Sequence of chain 1.B:
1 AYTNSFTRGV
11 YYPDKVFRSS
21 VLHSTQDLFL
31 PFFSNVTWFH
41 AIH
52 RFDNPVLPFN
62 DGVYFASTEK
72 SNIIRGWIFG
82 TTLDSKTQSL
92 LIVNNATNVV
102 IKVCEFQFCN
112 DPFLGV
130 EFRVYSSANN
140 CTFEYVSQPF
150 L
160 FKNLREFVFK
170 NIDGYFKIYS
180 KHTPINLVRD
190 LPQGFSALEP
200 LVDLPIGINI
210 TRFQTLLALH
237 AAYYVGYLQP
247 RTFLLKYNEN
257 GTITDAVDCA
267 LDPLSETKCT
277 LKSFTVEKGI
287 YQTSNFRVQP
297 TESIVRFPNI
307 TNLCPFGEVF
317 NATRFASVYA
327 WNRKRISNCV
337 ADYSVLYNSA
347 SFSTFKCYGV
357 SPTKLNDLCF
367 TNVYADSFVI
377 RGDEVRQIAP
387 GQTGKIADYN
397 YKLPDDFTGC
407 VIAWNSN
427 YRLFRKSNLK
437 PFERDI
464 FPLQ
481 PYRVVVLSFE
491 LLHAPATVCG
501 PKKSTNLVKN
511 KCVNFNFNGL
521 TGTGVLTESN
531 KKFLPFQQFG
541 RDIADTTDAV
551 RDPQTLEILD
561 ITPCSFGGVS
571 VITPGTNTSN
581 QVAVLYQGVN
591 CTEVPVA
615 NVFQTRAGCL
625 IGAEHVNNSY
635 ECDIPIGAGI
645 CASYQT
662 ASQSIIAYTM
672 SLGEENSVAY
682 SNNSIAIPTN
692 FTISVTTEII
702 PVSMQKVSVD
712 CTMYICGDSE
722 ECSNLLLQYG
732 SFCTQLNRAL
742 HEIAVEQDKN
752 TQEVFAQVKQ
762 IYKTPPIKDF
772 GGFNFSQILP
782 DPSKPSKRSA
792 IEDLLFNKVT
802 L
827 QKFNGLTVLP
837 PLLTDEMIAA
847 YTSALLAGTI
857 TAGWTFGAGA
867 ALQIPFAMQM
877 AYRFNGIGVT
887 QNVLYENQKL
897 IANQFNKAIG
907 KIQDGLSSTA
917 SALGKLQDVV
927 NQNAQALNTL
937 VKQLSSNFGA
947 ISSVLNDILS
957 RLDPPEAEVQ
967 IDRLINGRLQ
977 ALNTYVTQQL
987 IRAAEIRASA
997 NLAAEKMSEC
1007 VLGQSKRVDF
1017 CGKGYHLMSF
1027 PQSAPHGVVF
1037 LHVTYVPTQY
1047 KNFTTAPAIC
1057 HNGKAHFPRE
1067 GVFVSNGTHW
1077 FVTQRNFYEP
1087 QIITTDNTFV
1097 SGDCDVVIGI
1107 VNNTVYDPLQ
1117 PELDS

Binding-site contacts:
Ligand atom O5 contacts residue ASN691 of chain 1.B at 2.4 Å (h-bond).
Ligand atom O7 contacts residue GLN1045 of chain 1.B at 3.2 Å (h-bond).
Ligand atom C2 contacts residue ASN691 of chain 1.B at 2.4 Å.
Ligand atom C6 contacts residue LEU896 of chain 1.B at 3.6 Å (hydrophobic).
Ligand atom C3 contacts residue ASN691 of chain 1.B at 3.8 Å.
Ligand atom C8 contacts residue ASN691 of chain 1.B at 4.3 Å.
Ligand atom C7 contacts residue ASN691 of chain 1.B at 3.2 Å.
Ligand atom C7 contacts residue LEU896 of chain 1.B at 4.4 Å (hydrophobic).
Ligand atom N2 contacts residue LEU896 of chain 1.B at 4.0 Å.
Ligand atom O7 contacts residue ASN691 of chain 1.B at 3.3 Å (h-bond).
Ligand atom C8 contacts residue GLN1045 of chain 1.B at 4.1 Å.
Ligand atom C1 contacts residue ASN691 of chain 1.B at 1.4 Å.
Ligand atom C8 contacts residue LEU896 of chain 1.B at 3.7 Å (hydrophobic).
Ligand atom C5 contacts residue ASN691 of chain 1.B at 3.7 Å.
Ligand atom O6 contacts residue ASN691 of chain 1.B at 3.9 Å.
Ligand atom O6 contacts residue LEU896 of chain 1.B at 3.9 Å.
Ligand atom O6 contacts residue GLN900 of chain 1.B at 3.6 Å (h-bond).
Ligand atom C7 contacts residue GLN1045 of chain 1.B at 3.8 Å.
Ligand atom C4 contacts residue ASN691 of chain 1.B at 4.2 Å.
Ligand atom N2 contacts residue ASN691 of chain 1.B at 2.8 Å (h-bond).

A protein and the small-molecule ligand that binds it are described below.
Small molecule (SMILES): CC(=O)N[C@H]1[C@H](O[C@H]2[C@H](O)[C@@H](NC(C)=O)CO[C@@H]2CO)O[C@H](CO)[C@@H](O)[C@@H]1O